The small molecule below binds the protein below.
Small molecule (SMILES): [H]/N=C(\N)NCCC[C@H](NC(=O)[C@H](CC=C)NC(=O)[C@H](O)CC(=O)OCC)C(=O)N[C@@H](Cc1c[nH]c2ccccc12)C(N)=O

Binding-site contacts:
Ligand atom OAJ contacts residue GLY183 of chain 1.A at 3.1 Å (h-bond).
Ligand atom N contacts residue CYS90 of chain 1.A at 3.7 Å.
Ligand atom CBR contacts residue GLY246 of chain 1.A at 3.3 Å.
Ligand atom OAG contacts residue GLY182 of chain 1.A at 3.9 Å.
Ligand atom OAJ contacts residue TRP91 of chain 1.A at 3.6 Å.
Ligand atom CBK contacts residue GLY88 of chain 1.A at 3.9 Å.
Ligand atom CAB contacts residue HIS247 of chain 1.A at 3.7 Å.
Ligand atom CB contacts residue GLY183 of chain 1.A at 3.4 Å.
Ligand atom CAW contacts residue GLY183 of chain 1.A at 3.2 Å.
Ligand atom CAB contacts residue TRP273 of chain 1.A at 2.8 Å (hydrophobic).
Ligand atom OAK contacts residue ASP89 of chain 1.A at 3.5 Å (salt-bridge).
Ligand atom OAK contacts residue CYS90 of chain 1.A at 3.0 Å (h-bond).
Ligand atom OBD contacts residue HIS247 of chain 1.A at 3.0 Å (h-bond).
Ligand atom CBR contacts residue CYS90 of chain 1.A at 2.8 Å (hydrophobic).
Ligand atom OBD contacts residue CYS90 of chain 1.A at 3.4 Å (h-bond).
Ligand atom CAM contacts residue ALA248 of chain 1.A at 3.6 Å (hydrophobic).
Ligand atom OAK contacts residue GLN84 of chain 1.A at 2.8 Å (h-bond).
Ligand atom CAA contacts residue HIS247 of chain 1.A at 3.4 Å.
Ligand atom OAK contacts residue LEU87 of chain 1.A at 3.9 Å.
Ligand atom OAJ contacts residue GLY182 of chain 1.A at 3.3 Å.
Ligand atom CAB contacts residue GLN84 of chain 1.A at 3.2 Å.
Ligand atom CBJ contacts residue GLY246 of chain 1.A at 3.6 Å.
Ligand atom CBS contacts residue GLY88 of chain 1.A at 3.6 Å.
Ligand atom CAA contacts residue SER226 of chain 1.A at 3.0 Å.
Ligand atom CAS contacts residue HIS247 of chain 1.A at 3.8 Å.
Ligand atom CBK contacts residue CYS90 of chain 1.A at 2.7 Å (hydrophobic).
Ligand atom N contacts residue GLY246 of chain 1.A at 2.9 Å (h-bond).
Ligand atom CAA contacts residue ALA248 of chain 1.A at 3.3 Å (hydrophobic).
Ligand atom CBS contacts residue CYS90 of chain 1.A at 1.8 Å (hydrophobic).
Ligand atom CAS contacts residue GLN84 of chain 1.A at 3.7 Å.
Ligand atom CBK contacts residue HIS247 of chain 1.A at 3.9 Å.
Ligand atom NAF contacts residue SER181 of chain 1.A at 3.5 Å (h-bond).
Ligand atom OAL contacts residue GLY246 of chain 1.A at 3.9 Å.
Ligand atom CBJ contacts residue CYS90 of chain 1.A at 3.2 Å (hydrophobic).
Ligand atom CBK contacts residue GLN84 of chain 1.A at 3.8 Å.
Ligand atom OAJ contacts residue CYS90 of chain 1.A at 3.8 Å.
Ligand atom CBP contacts residue GLY183 of chain 1.A at 3.5 Å.
Ligand atom O contacts residue GLY246 of chain 1.A at 3.6 Å.
Ligand atom OAK contacts residue GLY88 of chain 1.A at 3.0 Å.
Ligand atom CA contacts residue GLY183 of chain 1.A at 3.1 Å.

Sequence of chain 1.A:
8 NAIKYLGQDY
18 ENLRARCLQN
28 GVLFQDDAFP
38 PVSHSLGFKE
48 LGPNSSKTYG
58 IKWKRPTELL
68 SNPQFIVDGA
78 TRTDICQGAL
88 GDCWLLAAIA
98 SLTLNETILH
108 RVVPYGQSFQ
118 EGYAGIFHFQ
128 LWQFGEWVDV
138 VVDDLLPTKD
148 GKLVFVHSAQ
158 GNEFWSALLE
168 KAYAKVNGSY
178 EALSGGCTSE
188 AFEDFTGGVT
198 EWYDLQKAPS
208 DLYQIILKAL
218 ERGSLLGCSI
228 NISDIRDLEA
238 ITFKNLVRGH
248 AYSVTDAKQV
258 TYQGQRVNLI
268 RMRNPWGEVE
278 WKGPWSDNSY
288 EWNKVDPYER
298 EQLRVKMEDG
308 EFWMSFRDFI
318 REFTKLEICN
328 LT